The protein below binds the small molecule below.
Small molecule (SMILES): CCc1sc(-c2ccc(OC)c(OCCF)c2)nc1CSc1nc(N)cc(N)n1

Sequence of chain 1.A:
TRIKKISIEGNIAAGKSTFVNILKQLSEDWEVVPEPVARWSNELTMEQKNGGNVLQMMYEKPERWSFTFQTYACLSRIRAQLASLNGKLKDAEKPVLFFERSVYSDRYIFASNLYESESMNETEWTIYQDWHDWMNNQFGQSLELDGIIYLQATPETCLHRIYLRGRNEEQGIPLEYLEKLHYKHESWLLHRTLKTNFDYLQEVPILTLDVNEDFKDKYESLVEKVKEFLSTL

Binding-site contacts:
Ligand atom CAJ contacts residue 1NN1 of chain 1.D at 3.7 Å.
Ligand atom CAF contacts residue TYR106 of chain 1.A at 3.8 Å (hydrophobic).
Ligand atom CBB contacts residue MET105 of chain 1.A at 3.8 Å (hydrophobic).
Ligand atom CAY contacts residue PRO109 of chain 1.A at 3.7 Å (hydrophobic).
Ligand atom CAK contacts residue LEU102 of chain 1.A at 3.6 Å (hydrophobic).
Ligand atom N1 contacts residue GLN117 of chain 1.A at 3.1 Å (h-bond).
Ligand atom CAI contacts residue 1NN1 of chain 1.D at 3.5 Å.
Ligand atom NAD contacts residue VAL75 of chain 1.A at 3.6 Å.
Ligand atom OAQ contacts residue 1NN1 of chain 1.D at 3.7 Å.
Ligand atom CBC contacts residue MET105 of chain 1.A at 3.8 Å (hydrophobic).
Ligand atom C6 contacts residue PHE157 of chain 1.A at 3.7 Å (hydrophobic).
Ligand atom CAZ contacts residue 1NN1 of chain 1.D at 3.4 Å.
Ligand atom C5 contacts residue ASP153 of chain 1.A at 3.7 Å.
Ligand atom OAR contacts residue 1NN1 of chain 1.D at 3.6 Å.
Ligand atom CAA contacts residue 1NN1 of chain 1.D at 3.2 Å.
Ligand atom NAD contacts residue ARG148 of chain 1.A at 3.4 Å (salt-bridge).
Ligand atom C2 contacts residue PHE157 of chain 1.A at 3.4 Å (hydrophobic).
Ligand atom CAL contacts residue LEU161 of chain 1.A at 3.6 Å (hydrophobic).
Ligand atom FAE contacts residue ASN160 of chain 1.A at 3.2 Å.
Ligand atom CAW contacts residue 1NN1 of chain 1.D at 3.4 Å.
Ligand atom SAS contacts residue GLN117 of chain 1.A at 3.8 Å.
Ligand atom OAQ contacts residue PRO109 of chain 1.A at 3.4 Å.
Ligand atom SAS contacts residue PHE157 of chain 1.A at 3.7 Å.
Ligand atom CAJ contacts residue SER164 of chain 1.A at 3.8 Å.
Ligand atom NAP contacts residue TYR224 of chain 1.A at 3.3 Å (h-bond).
Ligand atom FAE contacts residue SER164 of chain 1.A at 3.0 Å.
Ligand atom CAJ contacts residue TYR224 of chain 1.A at 3.5 Å (hydrophobic).
Ligand atom CAL contacts residue TYR224 of chain 1.A at 3.4 Å (hydrophobic).
Ligand atom NAC contacts residue GLN117 of chain 1.A at 2.9 Å (h-bond).
Ligand atom CAB contacts residue 1NN1 of chain 1.D at 3.8 Å.
Ligand atom CAF contacts residue 1NN1 of chain 1.D at 3.6 Å.
Ligand atom NAC contacts residue ALA120 of chain 1.A at 3.8 Å.
Ligand atom N1 contacts residue PHE157 of chain 1.A at 3.2 Å.
Ligand atom C6 contacts residue GLN117 of chain 1.A at 3.6 Å.
Ligand atom C6 contacts residue ASP153 of chain 1.A at 3.7 Å.
Ligand atom NAC contacts residue ASP153 of chain 1.A at 2.9 Å (salt-bridge).
Ligand atom SAT contacts residue TYR106 of chain 1.A at 3.3 Å.
Ligand atom CAY contacts residue 1NN1 of chain 1.D at 3.6 Å.
Ligand atom NAD contacts residue GLU73 of chain 1.A at 3.2 Å (salt-bridge).
Ligand atom FAE contacts residue TYR224 of chain 1.A at 3.8 Å.